Sequence of chain 1.A:
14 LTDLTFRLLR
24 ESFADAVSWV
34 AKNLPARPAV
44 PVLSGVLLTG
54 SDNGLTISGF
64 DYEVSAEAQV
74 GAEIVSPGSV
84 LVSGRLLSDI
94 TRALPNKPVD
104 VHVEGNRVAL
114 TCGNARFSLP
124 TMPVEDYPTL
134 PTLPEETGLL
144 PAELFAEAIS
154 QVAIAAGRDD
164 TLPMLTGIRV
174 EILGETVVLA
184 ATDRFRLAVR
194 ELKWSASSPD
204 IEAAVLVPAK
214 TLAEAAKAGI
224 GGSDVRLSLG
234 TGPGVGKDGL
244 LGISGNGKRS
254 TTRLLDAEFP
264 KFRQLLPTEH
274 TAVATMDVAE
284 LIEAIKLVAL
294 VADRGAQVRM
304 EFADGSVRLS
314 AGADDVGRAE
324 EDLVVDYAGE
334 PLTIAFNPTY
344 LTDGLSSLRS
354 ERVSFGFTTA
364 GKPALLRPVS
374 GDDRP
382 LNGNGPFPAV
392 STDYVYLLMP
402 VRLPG

This protein binds this small molecule.
Small molecule (SMILES): C[C@@H](O)[C@@H](C)O

Binding-site contacts:
Ligand atom C3 contacts residue VAL192 of chain 1.A at 3.9 Å (hydrophobic).
Ligand atom O5 contacts residue VAL396 of chain 1.A at 4.5 Å.
Ligand atom C1 contacts residue GLU194 of chain 1.A at 4.4 Å.
Ligand atom C1 contacts residue TYR395 of chain 1.A at 3.7 Å (hydrophobic).
Ligand atom O5 contacts residue CA1 of chain 1.E at 2.6 Å.
Ligand atom C1 contacts residue CA1 of chain 1.E at 3.9 Å.
Ligand atom C3 contacts residue GLU194 of chain 1.A at 3.7 Å.
Ligand atom C1 contacts residue ASP394 of chain 1.A at 3.5 Å.
Ligand atom C1 contacts residue VAL192 of chain 1.A at 3.5 Å (hydrophobic).
Ligand atom C4 contacts residue LEU269 of chain 1.A at 4.4 Å (hydrophobic).
Ligand atom O5 contacts residue THR393 of chain 1.A at 3.4 Å (h-bond).
Ligand atom C4 contacts residue VAL192 of chain 1.A at 4.0 Å (hydrophobic).
Ligand atom O6 contacts residue THR393 of chain 1.A at 3.9 Å.
Ligand atom C3 contacts residue CA1 of chain 1.E at 3.4 Å.
Ligand atom C4 contacts residue CA1 of chain 1.E at 4.2 Å.
Ligand atom C1 contacts residue VAL396 of chain 1.A at 4.0 Å (hydrophobic).
Ligand atom C2 contacts residue CA1 of chain 1.E at 3.5 Å.
Ligand atom C1 contacts residue THR393 of chain 1.A at 3.6 Å.
Ligand atom C2 contacts residue THR393 of chain 1.A at 4.0 Å.
Ligand atom O6 contacts residue CA1 of chain 1.E at 2.4 Å.
Ligand atom O6 contacts residue GLU194 of chain 1.A at 2.8 Å (salt-bridge).
Ligand atom C2 contacts residue VAL192 of chain 1.A at 3.9 Å (hydrophobic).
Ligand atom C2 contacts residue VAL396 of chain 1.A at 4.0 Å (hydrophobic).
Ligand atom C4 contacts residue GLU194 of chain 1.A at 4.2 Å.